Binding-site contacts:
Ligand atom O2 contacts residue MET250 of chain 2.A at 3.4 Å.
Ligand atom O6' contacts residue THR142 of chain 2.A at 2.8 Å (h-bond).
Ligand atom O2C contacts residue GLU272 of chain 2.A at 2.7 Å (salt-bridge).
Ligand atom O4' contacts residue LYS102 of chain 2.A at 2.8 Å (salt-bridge).
Ligand atom C6' contacts residue NAP1 of chain 2.C at 3.5 Å.
Ligand atom O2 contacts residue PRO208 of chain 2.A at 2.9 Å (h-bond).
Ligand atom O3C contacts residue MET214 of chain 2.A at 3.0 Å.
Ligand atom O4 contacts residue PRO208 of chain 2.A at 3.0 Å.
Ligand atom C4' contacts residue NAP1 of chain 2.C at 3.4 Å.
Ligand atom PA contacts residue VAL192 of chain 2.A at 3.4 Å.
Ligand atom O1B contacts residue ARG216 of chain 2.A at 3.5 Å (salt-bridge).
Ligand atom O4C contacts residue MET250 of chain 2.A at 3.1 Å.
Ligand atom C5 contacts residue VAL192 of chain 2.A at 3.5 Å (hydrophobic).
Ligand atom C6 contacts residue VAL192 of chain 2.A at 3.5 Å (hydrophobic).
Ligand atom O2B contacts residue ARG216 of chain 2.A at 3.0 Å (salt-bridge).
Ligand atom O2C contacts residue THR210 of chain 2.A at 2.7 Å (h-bond).
Ligand atom O6' contacts residue TYR152 of chain 2.A at 3.3 Å (h-bond).
Ligand atom C3C contacts residue ARG216 of chain 2.A at 3.5 Å.
Ligand atom O5' contacts residue NAP1 of chain 2.C at 3.5 Å (h-bond).
Ligand atom O6' contacts residue LYS144 of chain 2.A at 3.1 Å.
Ligand atom C2C contacts residue GLU272 of chain 2.A at 3.2 Å.
Ligand atom O2B contacts residue ASN184 of chain 2.A at 3.4 Å (h-bond).
Ligand atom O2B contacts residue LYS144 of chain 2.A at 2.7 Å (salt-bridge).
Ligand atom C2 contacts residue PRO208 of chain 2.A at 3.5 Å (hydrophobic).
Ligand atom O1B contacts residue ARG269 of chain 2.A at 2.8 Å (salt-bridge).
Ligand atom O3' contacts residue LYS102 of chain 2.A at 2.8 Å (salt-bridge).
Ligand atom O2C contacts residue MET214 of chain 2.A at 3.3 Å.
Ligand atom C1C contacts residue MET250 of chain 2.A at 3.5 Å (hydrophobic).
Ligand atom O1A contacts residue ARG269 of chain 2.A at 2.8 Å (salt-bridge).
Ligand atom C4 contacts residue PRO208 of chain 2.A at 3.5 Å (hydrophobic).
Ligand atom C5' contacts residue LYS144 of chain 2.A at 3.4 Å.
Ligand atom O5C contacts residue VAL192 of chain 2.A at 3.3 Å.
Ligand atom O3C contacts residue ARG216 of chain 2.A at 3.1 Å.
Ligand atom O2A contacts residue VAL192 of chain 2.A at 3.0 Å.
Ligand atom C6' contacts residue LYS144 of chain 2.A at 3.3 Å.
Ligand atom C4' contacts residue LYS102 of chain 2.A at 3.5 Å.
Ligand atom O2 contacts residue ILE209 of chain 2.A at 3.5 Å.
Ligand atom C3' contacts residue LYS102 of chain 2.A at 3.1 Å.
Ligand atom O4' contacts residue TYR152 of chain 2.A at 3.1 Å (h-bond).
Ligand atom N3 contacts residue PRO208 of chain 2.A at 3.2 Å.

Sequence of chain 2.A:
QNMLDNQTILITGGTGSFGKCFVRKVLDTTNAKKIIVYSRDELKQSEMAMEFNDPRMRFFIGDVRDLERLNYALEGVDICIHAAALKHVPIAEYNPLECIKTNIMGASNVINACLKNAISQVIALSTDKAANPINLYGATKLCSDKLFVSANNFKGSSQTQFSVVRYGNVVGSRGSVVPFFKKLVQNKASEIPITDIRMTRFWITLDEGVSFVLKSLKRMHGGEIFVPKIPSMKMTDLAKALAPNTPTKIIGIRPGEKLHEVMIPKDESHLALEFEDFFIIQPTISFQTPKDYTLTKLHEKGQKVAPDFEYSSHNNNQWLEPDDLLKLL

This small molecule binds to this protein.
Small molecule (SMILES): O=c1ccn([C@@H]2O[C@H](CO[P](=O)(O)O[P](=O)(O)O[C@H]3O[C@H](CO)[C@@H](O)[C@H](O)[C@H]3O)[C@@H](O)[C@H]2O)c(=O)[nH]1